Binding-site contacts:
Ligand atom C5' contacts residue GLU62 of chain 1.A at 3.5 Å.
Ligand atom O3B contacts residue SER49 of chain 1.A at 3.5 Å.
Ligand atom PA contacts residue MG1 of chain 1.C at 3.4 Å.
Ligand atom N6 contacts residue CLY1 of chain 1.G at 3.5 Å.
Ligand atom O2G contacts residue SER49 of chain 1.A at 2.7 Å (h-bond).
Ligand atom C5' contacts residue CLY1 of chain 1.G at 3.4 Å.
Ligand atom C3A contacts residue ARG190 of chain 1.B at 3.5 Å.
Ligand atom O2A contacts residue ARG190 of chain 1.B at 3.6 Å.
Ligand atom N7 contacts residue CLY1 of chain 1.G at 3.6 Å.
Ligand atom O3G contacts residue ARG190 of chain 1.B at 2.7 Å (salt-bridge).
Ligand atom O2A contacts residue MG1 of chain 1.D at 3.4 Å.
Ligand atom O2G contacts residue SER59 of chain 1.A at 2.7 Å (h-bond).
Ligand atom O3' contacts residue GLY48 of chain 1.A at 3.5 Å.
Ligand atom O2B contacts residue GLY48 of chain 1.A at 3.5 Å.
Ligand atom C2 contacts residue CLY1 of chain 1.G at 3.3 Å.
Ligand atom O1A contacts residue MG1 of chain 1.C at 2.2 Å.
Ligand atom O3B contacts residue LYS221 of chain 1.A at 3.3 Å.
Ligand atom PG contacts residue SER49 of chain 1.A at 3.5 Å.
Ligand atom PA contacts residue CLY1 of chain 1.G at 3.4 Å.
Ligand atom O2G contacts residue ARG185 of chain 1.B at 2.9 Å (salt-bridge).
Ligand atom O2' contacts residue LYS52 of chain 1.A at 3.3 Å (salt-bridge).
Ligand atom O2B contacts residue SER49 of chain 1.A at 3.0 Å (h-bond).
Ligand atom PG contacts residue MG1 of chain 1.C at 3.3 Å.
Ligand atom O1A contacts residue ASP60 of chain 1.A at 3.2 Å (salt-bridge).
Ligand atom O1A contacts residue MG1 of chain 1.D at 2.2 Å.
Ligand atom O3' contacts residue LYS52 of chain 1.A at 2.9 Å (salt-bridge).
Ligand atom O2A contacts residue CLY1 of chain 1.G at 2.7 Å (h-bond).
Ligand atom O1B contacts residue LYS221 of chain 1.A at 3.6 Å.
Ligand atom O5' contacts residue CLY1 of chain 1.G at 3.1 Å (h-bond).
Ligand atom O4' contacts residue TYR47 of chain 1.A at 3.6 Å.
Ligand atom O1A contacts residue CLY1 of chain 1.G at 3.4 Å (h-bond).
Ligand atom O2B contacts residue GLU62 of chain 1.A at 3.1 Å (salt-bridge).
Ligand atom O1G contacts residue ASP60 of chain 1.A at 2.9 Å (salt-bridge).
Ligand atom O1G contacts residue MG1 of chain 1.C at 2.2 Å.
Ligand atom O3G contacts residue ARG185 of chain 1.B at 2.7 Å (salt-bridge).
Ligand atom PB contacts residue MG1 of chain 1.C at 3.2 Å.
Ligand atom PA contacts residue MG1 of chain 1.D at 3.2 Å.
Ligand atom N1 contacts residue CLY1 of chain 1.G at 3.3 Å.
Ligand atom O1A contacts residue GLU62 of chain 1.A at 2.9 Å (salt-bridge).
Ligand atom O2B contacts residue MG1 of chain 1.C at 2.1 Å.

The protein below binds the small molecule below.
Small molecule (SMILES): Nc1ncnc2c1ncn2[C@@H]1O[C@H](CO[P](=O)(O)C[P](=O)(O)OP(=O)(O)O)[C@@H](O)[C@H]1O

Sequence of chain 1.A:
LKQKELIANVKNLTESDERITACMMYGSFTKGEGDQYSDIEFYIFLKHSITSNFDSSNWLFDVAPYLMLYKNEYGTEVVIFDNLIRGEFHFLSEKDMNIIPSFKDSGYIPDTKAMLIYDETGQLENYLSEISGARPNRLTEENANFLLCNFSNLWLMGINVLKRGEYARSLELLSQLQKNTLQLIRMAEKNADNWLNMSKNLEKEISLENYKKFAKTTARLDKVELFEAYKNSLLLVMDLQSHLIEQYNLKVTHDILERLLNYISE

Sequence of chain 1.B:
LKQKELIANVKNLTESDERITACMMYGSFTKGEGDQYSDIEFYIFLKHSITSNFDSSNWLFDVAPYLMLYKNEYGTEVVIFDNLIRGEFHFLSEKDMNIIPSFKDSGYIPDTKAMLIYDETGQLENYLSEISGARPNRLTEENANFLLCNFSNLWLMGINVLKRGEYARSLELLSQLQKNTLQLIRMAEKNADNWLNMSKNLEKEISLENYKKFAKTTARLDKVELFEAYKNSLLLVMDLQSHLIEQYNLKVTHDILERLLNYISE